Binding-site contacts:
Ligand atom C27 contacts residue ILE637 of chain 1.B at 4.3 Å (hydrophobic).
Ligand atom C10 contacts residue SER467 of chain 1.B at 4.3 Å.
Ligand atom C27 contacts residue PEE1 of chain 1.S at 3.8 Å.
Ligand atom C18 contacts residue LEU471 of chain 1.B at 3.7 Å (hydrophobic).
Ligand atom C22 contacts residue LEU641 of chain 1.B at 4.4 Å (hydrophobic).
Ligand atom C15 contacts residue THR642 of chain 1.B at 3.7 Å.
Ligand atom C5 contacts residue TYR645 of chain 1.B at 4.2 Å (hydrophobic).
Ligand atom C11 contacts residue PEE1 of chain 1.T at 3.8 Å.
Ligand atom C19 contacts residue LEU471 of chain 1.B at 3.8 Å (hydrophobic).
Ligand atom C16 contacts residue VAL638 of chain 1.B at 4.2 Å (hydrophobic).
Ligand atom C22 contacts residue VAL638 of chain 1.B at 4.0 Å (hydrophobic).
Ligand atom C4 contacts residue TYR645 of chain 1.B at 3.6 Å (hydrophobic).
Ligand atom C12 contacts residue LEU471 of chain 1.B at 4.1 Å (hydrophobic).
Ligand atom C23 contacts residue ILE637 of chain 1.B at 4.1 Å (hydrophobic).
Ligand atom C1 contacts residue SER467 of chain 1.B at 4.1 Å.
Ligand atom C26 contacts residue PEE1 of chain 1.R at 3.7 Å.
Ligand atom C1 contacts residue PEE1 of chain 1.T at 4.0 Å.
Ligand atom C20 contacts residue LEU641 of chain 1.B at 4.3 Å (hydrophobic).
Ligand atom C19 contacts residue TYR645 of chain 1.B at 4.3 Å (hydrophobic).
Ligand atom C18 contacts residue LEU474 of chain 1.B at 4.2 Å (hydrophobic).
Ligand atom C15 contacts residue LEU641 of chain 1.B at 4.0 Å (hydrophobic).
Ligand atom C25 contacts residue ILE637 of chain 1.B at 4.1 Å (hydrophobic).
Ligand atom C1 contacts residue LEU471 of chain 1.B at 4.5 Å (hydrophobic).
Ligand atom C6 contacts residue TYR645 of chain 1.B at 4.0 Å (hydrophobic).
Ligand atom C18 contacts residue PHE470 of chain 1.B at 4.2 Å (hydrophobic).
Ligand atom O1 contacts residue TYR645 of chain 1.B at 4.1 Å.
Ligand atom C3 contacts residue SER467 of chain 1.B at 4.3 Å.
Ligand atom C26 contacts residue PEE1 of chain 1.S at 3.7 Å.
Ligand atom C12 contacts residue PEE1 of chain 1.T at 3.7 Å.
Ligand atom C26 contacts residue ALA634 of chain 1.B at 3.8 Å (hydrophobic).
Ligand atom O1 contacts residue SER467 of chain 1.B at 4.5 Å.
Ligand atom C15 contacts residue VAL638 of chain 1.B at 4.2 Å (hydrophobic).
Ligand atom C19 contacts residue SER467 of chain 1.B at 3.4 Å.
Ligand atom C7 contacts residue THR642 of chain 1.B at 4.1 Å.
Ligand atom C2 contacts residue PEE1 of chain 1.T at 4.1 Å.
Ligand atom C19 contacts residue PHE470 of chain 1.B at 4.5 Å (hydrophobic).
Ligand atom C11 contacts residue LEU471 of chain 1.B at 3.7 Å (hydrophobic).
Ligand atom C21 contacts residue PEE1 of chain 1.T at 3.9 Å.
Ligand atom C16 contacts residue LEU641 of chain 1.B at 4.2 Å (hydrophobic).
Ligand atom C2 contacts residue SER467 of chain 1.B at 3.4 Å.

Sequence of chain 1.B:
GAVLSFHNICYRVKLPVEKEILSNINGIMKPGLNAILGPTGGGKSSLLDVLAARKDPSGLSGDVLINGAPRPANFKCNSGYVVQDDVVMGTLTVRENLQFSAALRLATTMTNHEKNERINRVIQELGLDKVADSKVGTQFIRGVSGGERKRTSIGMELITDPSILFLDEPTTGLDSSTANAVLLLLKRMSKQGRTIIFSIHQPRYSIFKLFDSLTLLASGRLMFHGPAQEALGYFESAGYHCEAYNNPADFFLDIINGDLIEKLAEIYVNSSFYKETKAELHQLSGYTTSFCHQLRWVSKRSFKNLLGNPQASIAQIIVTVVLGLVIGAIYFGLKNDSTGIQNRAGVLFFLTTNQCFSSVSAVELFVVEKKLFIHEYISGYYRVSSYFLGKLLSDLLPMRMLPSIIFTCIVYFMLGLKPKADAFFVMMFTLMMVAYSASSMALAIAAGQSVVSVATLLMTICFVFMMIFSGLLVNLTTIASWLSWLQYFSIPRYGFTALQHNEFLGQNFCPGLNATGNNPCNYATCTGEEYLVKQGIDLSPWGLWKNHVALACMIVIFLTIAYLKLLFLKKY

This small molecule binds to this protein.
Small molecule (SMILES): CC(C)CCC[C@@H](C)[C@H]1CC[C@H]2[C@@H]3CC=C4C[C@@H](O)CC[C@]4(C)[C@H]3CC[C@]12C